This protein binds this small molecule.
Small molecule (SMILES): CN1C(=O)[C@@](c2ccsc2)(c2cccc(-c3cccnc3)c2)N=C1N

Binding-site contacts:
Ligand atom N1 contacts residue GLY246 of chain 1.A at 3.3 Å (h-bond).
Ligand atom C17 contacts residue SER51 of chain 1.A at 3.8 Å.
Ligand atom C4 contacts residue GLY246 of chain 1.A at 3.2 Å.
Ligand atom N2 contacts residue ASP48 of chain 1.A at 2.6 Å (salt-bridge).
Ligand atom C13 contacts residue GLN28 of chain 1.A at 3.8 Å.
Ligand atom N3 contacts residue GLY50 of chain 1.A at 3.7 Å.
Ligand atom C17 contacts residue ASP48 of chain 1.A at 3.6 Å.
Ligand atom C14 contacts residue THR248 of chain 1.A at 3.6 Å.
Ligand atom C4 contacts residue ASP244 of chain 1.A at 3.8 Å.
Ligand atom N4 contacts residue GLY29 of chain 1.A at 3.5 Å.
Ligand atom N4 contacts residue GLY246 of chain 1.A at 3.6 Å (h-bond).
Ligand atom C6 contacts residue PHE124 of chain 1.A at 3.6 Å (hydrophobic).
Ligand atom C12 contacts residue ILE126 of chain 1.A at 3.6 Å (hydrophobic).
Ligand atom C10 contacts residue GLY246 of chain 1.A at 3.5 Å.
Ligand atom S1 contacts residue TYR87 of chain 1.A at 3.4 Å.
Ligand atom C15 contacts residue GLY246 of chain 1.A at 3.1 Å.
Ligand atom C6 contacts residue ILE134 of chain 1.A at 3.5 Å (hydrophobic).
Ligand atom C19 contacts residue TYR87 of chain 1.A at 3.9 Å (hydrophobic).
Ligand atom C1 contacts residue THR247 of chain 1.A at 3.3 Å.
Ligand atom C13 contacts residue ILE126 of chain 1.A at 3.8 Å (hydrophobic).
Ligand atom C1 contacts residue GLY246 of chain 1.A at 3.5 Å.
Ligand atom C8 contacts residue TRP131 of chain 1.A at 3.6 Å (hydrophobic).
Ligand atom C7 contacts residue ILE134 of chain 1.A at 3.5 Å (hydrophobic).
Ligand atom C8 contacts residue PHE124 of chain 1.A at 3.8 Å (hydrophobic).
Ligand atom C14 contacts residue GLN28 of chain 1.A at 3.5 Å.
Ligand atom O1 contacts residue GLN89 of chain 1.A at 3.8 Å.
Ligand atom N3 contacts residue ASP244 of chain 1.A at 2.8 Å (salt-bridge).
Ligand atom C14 contacts residue GLY29 of chain 1.A at 3.3 Å.
Ligand atom C7 contacts residue PHE124 of chain 1.A at 3.6 Å (hydrophobic).
Ligand atom C9 contacts residue LEU46 of chain 1.A at 3.9 Å (hydrophobic).
Ligand atom N3 contacts residue GLY246 of chain 1.A at 3.3 Å (h-bond).
Ligand atom C15 contacts residue LEU46 of chain 1.A at 3.7 Å (hydrophobic).
Ligand atom N2 contacts residue GLY246 of chain 1.A at 3.8 Å.
Ligand atom C11 contacts residue GLY246 of chain 1.A at 3.8 Å.
Ligand atom C1 contacts residue ASP244 of chain 1.A at 3.5 Å.
Ligand atom C13 contacts residue GLY27 of chain 1.A at 3.4 Å.
Ligand atom N3 contacts residue ASP48 of chain 1.A at 2.8 Å (salt-bridge).
Ligand atom C4 contacts residue ASP48 of chain 1.A at 3.3 Å.
Ligand atom C14 contacts residue GLY27 of chain 1.A at 3.6 Å.
Ligand atom C3 contacts residue ASP48 of chain 1.A at 3.8 Å.

Sequence of chain 1.A:
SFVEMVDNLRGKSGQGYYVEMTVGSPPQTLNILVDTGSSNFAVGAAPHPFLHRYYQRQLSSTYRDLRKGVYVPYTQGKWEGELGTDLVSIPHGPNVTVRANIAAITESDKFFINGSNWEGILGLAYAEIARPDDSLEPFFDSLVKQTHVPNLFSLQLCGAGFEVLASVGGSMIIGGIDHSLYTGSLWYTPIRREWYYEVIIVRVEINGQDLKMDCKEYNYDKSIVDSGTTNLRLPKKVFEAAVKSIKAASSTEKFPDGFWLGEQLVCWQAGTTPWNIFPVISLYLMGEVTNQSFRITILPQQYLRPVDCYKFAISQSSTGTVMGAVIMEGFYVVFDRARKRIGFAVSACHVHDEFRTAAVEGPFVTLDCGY